Binding-site contacts:
Ligand atom N2 contacts residue ASN75 of chain 1.D at 3.2 Å (h-bond).
Ligand atom C4 contacts residue ASN75 of chain 1.D at 4.3 Å.
Ligand atom O5 contacts residue ASN75 of chain 1.D at 2.4 Å (h-bond).
Ligand atom O7 contacts residue LEU73 of chain 1.D at 3.4 Å (h-bond).
Ligand atom O7 contacts residue MET74 of chain 1.D at 3.4 Å (h-bond).
Ligand atom C3 contacts residue ASN75 of chain 1.D at 3.9 Å.
Ligand atom C5 contacts residue ASN75 of chain 1.D at 3.7 Å.
Ligand atom C7 contacts residue MET74 of chain 1.D at 4.2 Å (hydrophobic).
Ligand atom C7 contacts residue LEU73 of chain 1.D at 4.1 Å (hydrophobic).
Ligand atom O3 contacts residue ASN75 of chain 1.D at 4.1 Å.
Ligand atom C1 contacts residue ASN75 of chain 1.D at 1.4 Å.
Ligand atom O7 contacts residue ASN75 of chain 1.D at 3.6 Å (h-bond).
Ligand atom O3 contacts residue ARG76 of chain 1.D at 4.4 Å.
Ligand atom C8 contacts residue LEU73 of chain 1.D at 4.0 Å (hydrophobic).
Ligand atom C7 contacts residue ASN75 of chain 1.D at 3.9 Å.
Ligand atom C2 contacts residue ASN75 of chain 1.D at 2.6 Å.

Sequence of chain 1.D:
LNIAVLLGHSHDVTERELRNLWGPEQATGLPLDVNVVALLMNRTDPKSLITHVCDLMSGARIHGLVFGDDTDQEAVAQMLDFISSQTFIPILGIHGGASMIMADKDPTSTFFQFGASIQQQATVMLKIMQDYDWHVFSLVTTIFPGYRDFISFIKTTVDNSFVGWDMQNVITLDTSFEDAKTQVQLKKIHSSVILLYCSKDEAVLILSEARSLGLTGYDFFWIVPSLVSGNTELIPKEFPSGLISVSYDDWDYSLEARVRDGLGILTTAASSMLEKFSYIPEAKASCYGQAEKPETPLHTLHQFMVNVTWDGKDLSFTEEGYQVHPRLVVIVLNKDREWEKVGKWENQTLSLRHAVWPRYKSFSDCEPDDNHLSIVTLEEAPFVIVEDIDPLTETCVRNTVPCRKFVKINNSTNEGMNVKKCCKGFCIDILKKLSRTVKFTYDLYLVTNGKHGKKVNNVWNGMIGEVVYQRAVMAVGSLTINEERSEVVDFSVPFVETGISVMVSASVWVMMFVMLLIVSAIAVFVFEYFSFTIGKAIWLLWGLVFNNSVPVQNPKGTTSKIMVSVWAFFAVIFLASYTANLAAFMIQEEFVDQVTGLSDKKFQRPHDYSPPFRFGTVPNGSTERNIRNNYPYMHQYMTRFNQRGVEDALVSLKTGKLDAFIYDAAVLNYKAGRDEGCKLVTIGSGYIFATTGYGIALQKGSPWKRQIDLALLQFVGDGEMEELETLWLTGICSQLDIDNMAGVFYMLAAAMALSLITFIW

This small molecule binds to this protein.
Small molecule (SMILES): CC(=O)N[C@@H]1[C@@H](O)[C@H](O)[C@@H](CO)O[C@H]1O